Sequence of chain 1.B:
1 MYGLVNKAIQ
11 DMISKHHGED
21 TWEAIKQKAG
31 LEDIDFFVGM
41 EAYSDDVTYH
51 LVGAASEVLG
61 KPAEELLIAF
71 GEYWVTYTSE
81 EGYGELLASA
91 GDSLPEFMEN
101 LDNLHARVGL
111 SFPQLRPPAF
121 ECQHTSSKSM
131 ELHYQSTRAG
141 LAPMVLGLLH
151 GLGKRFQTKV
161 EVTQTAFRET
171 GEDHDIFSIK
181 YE

Binding-site contacts:
Ligand atom N3 contacts residue HEM1 of chain 1.F at 1.9 Å.
Ligand atom C5 contacts residue HEM1 of chain 1.F at 4.0 Å.
Ligand atom C2 contacts residue HEM1 of chain 1.F at 2.8 Å.
Ligand atom C4 contacts residue HEM1 of chain 1.F at 2.9 Å.
Ligand atom C4 contacts residue TRP74 of chain 1.B at 3.1 Å (hydrophobic).
Ligand atom N1 contacts residue HEM1 of chain 1.F at 4.0 Å.
Ligand atom N1 contacts residue TRP74 of chain 1.B at 3.3 Å.
Ligand atom C2 contacts residue TRP74 of chain 1.B at 3.2 Å (hydrophobic).
Ligand atom CM1 contacts residue PHE70 of chain 1.B at 3.7 Å (hydrophobic).
Ligand atom C5 contacts residue MET144 of chain 1.B at 4.0 Å (hydrophobic).
Ligand atom N3 contacts residue TRP74 of chain 1.B at 3.2 Å (h-bond).
Ligand atom CM1 contacts residue VAL5 of chain 1.B at 3.6 Å (hydrophobic).
Ligand atom C5 contacts residue LEU148 of chain 1.B at 3.9 Å (hydrophobic).
Ligand atom N3 contacts residue HIS105 of chain 1.B at 3.9 Å.
Ligand atom C5 contacts residue TRP74 of chain 1.B at 3.4 Å (hydrophobic).
Ligand atom N1 contacts residue MET144 of chain 1.B at 4.5 Å.
Ligand atom C4 contacts residue LEU148 of chain 1.B at 3.6 Å (hydrophobic).
Ligand atom CM1 contacts residue TRP74 of chain 1.B at 3.6 Å (hydrophobic).

A protein and the small-molecule ligand that binds it are described below.
Small molecule (SMILES): Cn1cc[nH+]c1